The protein below binds the small molecule below.
Small molecule (SMILES): Nc1ccn([C@H]2C[C@H](O)[C@@H](COP(=O)(O)O)O2)c(=O)n1

Sequence of chain 1.D:
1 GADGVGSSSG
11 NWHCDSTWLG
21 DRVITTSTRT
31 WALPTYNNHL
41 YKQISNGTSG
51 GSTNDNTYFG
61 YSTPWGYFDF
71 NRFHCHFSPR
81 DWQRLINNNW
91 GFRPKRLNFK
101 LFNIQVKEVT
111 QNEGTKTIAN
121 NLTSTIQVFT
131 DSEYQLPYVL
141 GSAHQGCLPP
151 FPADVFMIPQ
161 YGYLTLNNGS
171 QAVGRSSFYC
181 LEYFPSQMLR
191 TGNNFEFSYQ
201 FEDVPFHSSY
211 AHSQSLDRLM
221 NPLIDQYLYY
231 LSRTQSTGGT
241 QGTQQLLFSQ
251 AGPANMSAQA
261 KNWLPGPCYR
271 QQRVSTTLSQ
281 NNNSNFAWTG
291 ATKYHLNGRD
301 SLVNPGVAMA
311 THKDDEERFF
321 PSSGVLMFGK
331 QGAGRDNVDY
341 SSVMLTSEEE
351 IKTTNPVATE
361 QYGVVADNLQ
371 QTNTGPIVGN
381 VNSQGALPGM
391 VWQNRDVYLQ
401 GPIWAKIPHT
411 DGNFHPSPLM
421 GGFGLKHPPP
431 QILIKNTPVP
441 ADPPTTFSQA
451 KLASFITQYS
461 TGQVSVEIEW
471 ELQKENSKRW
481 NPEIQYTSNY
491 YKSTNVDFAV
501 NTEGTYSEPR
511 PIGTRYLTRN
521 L

Binding-site contacts:
Ligand atom C2' contacts residue DA1 of chain 1.PB at 3.7 Å.
Ligand atom O3' contacts residue PRO205 of chain 1.D at 4.1 Å.
Ligand atom O5' contacts residue DA1 of chain 1.PB at 3.9 Å.
Ligand atom C4' contacts residue DA1 of chain 1.PB at 3.7 Å.
Ligand atom C5' contacts residue DA1 of chain 1.PB at 3.6 Å.
Ligand atom O3' contacts residue DA1 of chain 1.PB at 1.6 Å.
Ligand atom C2' contacts residue PRO205 of chain 1.D at 4.5 Å (hydrophobic).
Ligand atom C3' contacts residue DA1 of chain 1.PB at 2.6 Å.